A protein and the small-molecule ligand that binds it are described below.
Small molecule (SMILES): CC(=O)N[C@@H]1[C@@H](O)[C@H](O)[C@@H](CO)O[C@H]1O

Binding-site contacts:
Ligand atom C1 contacts residue ASN282 of chain 1.A at 1.4 Å.
Ligand atom C8 contacts residue ASN282 of chain 1.A at 3.5 Å.
Ligand atom C5 contacts residue ASN282 of chain 1.A at 3.6 Å.
Ligand atom C7 contacts residue GLN283 of chain 1.A at 4.0 Å.
Ligand atom C7 contacts residue ASN282 of chain 1.A at 3.4 Å.
Ligand atom O7 contacts residue ASN282 of chain 1.A at 3.2 Å (h-bond).
Ligand atom C8 contacts residue GLN283 of chain 1.A at 3.4 Å.
Ligand atom C3 contacts residue ASN282 of chain 1.A at 3.8 Å.
Ligand atom N2 contacts residue GLN283 of chain 1.A at 4.0 Å.
Ligand atom C2 contacts residue ASN282 of chain 1.A at 2.5 Å.
Ligand atom C4 contacts residue ASN282 of chain 1.A at 4.2 Å.
Ligand atom N2 contacts residue ASN282 of chain 1.A at 2.9 Å (h-bond).
Ligand atom O5 contacts residue ASN282 of chain 1.A at 2.4 Å (h-bond).

Sequence of chain 1.A:
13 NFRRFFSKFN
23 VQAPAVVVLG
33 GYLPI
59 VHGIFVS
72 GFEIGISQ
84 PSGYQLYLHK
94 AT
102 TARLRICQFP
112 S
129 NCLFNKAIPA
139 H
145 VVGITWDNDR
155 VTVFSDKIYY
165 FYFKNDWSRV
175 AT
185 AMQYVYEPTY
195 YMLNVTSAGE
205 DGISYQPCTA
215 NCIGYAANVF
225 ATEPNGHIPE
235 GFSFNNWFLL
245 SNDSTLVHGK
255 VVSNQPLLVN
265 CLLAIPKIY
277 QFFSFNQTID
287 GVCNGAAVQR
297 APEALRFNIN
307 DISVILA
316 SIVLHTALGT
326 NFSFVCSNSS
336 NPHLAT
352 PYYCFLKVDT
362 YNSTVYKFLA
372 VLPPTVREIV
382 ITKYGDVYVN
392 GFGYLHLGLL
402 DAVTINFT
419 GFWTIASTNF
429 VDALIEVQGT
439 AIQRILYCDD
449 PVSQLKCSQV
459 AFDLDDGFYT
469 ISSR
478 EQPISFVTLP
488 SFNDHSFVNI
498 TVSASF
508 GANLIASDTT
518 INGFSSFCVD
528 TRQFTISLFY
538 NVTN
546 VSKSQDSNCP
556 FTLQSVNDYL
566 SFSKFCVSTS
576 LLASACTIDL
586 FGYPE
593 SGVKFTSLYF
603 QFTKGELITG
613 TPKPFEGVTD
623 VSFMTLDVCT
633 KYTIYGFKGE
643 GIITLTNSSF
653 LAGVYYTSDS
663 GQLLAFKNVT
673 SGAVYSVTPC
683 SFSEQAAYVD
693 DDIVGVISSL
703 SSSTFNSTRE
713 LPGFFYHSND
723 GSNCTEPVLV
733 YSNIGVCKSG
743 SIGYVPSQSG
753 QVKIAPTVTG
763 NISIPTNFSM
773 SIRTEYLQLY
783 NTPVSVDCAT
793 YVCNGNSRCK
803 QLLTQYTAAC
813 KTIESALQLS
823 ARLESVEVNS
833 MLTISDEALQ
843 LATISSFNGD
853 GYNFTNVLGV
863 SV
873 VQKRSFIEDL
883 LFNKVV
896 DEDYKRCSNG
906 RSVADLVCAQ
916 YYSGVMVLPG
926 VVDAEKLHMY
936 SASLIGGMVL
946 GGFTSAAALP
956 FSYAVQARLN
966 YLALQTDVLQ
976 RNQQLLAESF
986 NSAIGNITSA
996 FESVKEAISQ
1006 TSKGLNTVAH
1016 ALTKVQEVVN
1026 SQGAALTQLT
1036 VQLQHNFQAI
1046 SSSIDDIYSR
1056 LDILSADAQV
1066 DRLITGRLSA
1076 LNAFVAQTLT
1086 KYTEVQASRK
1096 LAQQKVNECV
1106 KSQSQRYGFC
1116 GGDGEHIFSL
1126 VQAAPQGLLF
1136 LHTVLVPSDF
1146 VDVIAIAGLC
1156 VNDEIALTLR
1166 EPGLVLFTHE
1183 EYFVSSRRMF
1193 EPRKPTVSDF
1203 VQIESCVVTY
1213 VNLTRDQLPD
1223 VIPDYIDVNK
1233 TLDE